Sequence of chain 16.E:
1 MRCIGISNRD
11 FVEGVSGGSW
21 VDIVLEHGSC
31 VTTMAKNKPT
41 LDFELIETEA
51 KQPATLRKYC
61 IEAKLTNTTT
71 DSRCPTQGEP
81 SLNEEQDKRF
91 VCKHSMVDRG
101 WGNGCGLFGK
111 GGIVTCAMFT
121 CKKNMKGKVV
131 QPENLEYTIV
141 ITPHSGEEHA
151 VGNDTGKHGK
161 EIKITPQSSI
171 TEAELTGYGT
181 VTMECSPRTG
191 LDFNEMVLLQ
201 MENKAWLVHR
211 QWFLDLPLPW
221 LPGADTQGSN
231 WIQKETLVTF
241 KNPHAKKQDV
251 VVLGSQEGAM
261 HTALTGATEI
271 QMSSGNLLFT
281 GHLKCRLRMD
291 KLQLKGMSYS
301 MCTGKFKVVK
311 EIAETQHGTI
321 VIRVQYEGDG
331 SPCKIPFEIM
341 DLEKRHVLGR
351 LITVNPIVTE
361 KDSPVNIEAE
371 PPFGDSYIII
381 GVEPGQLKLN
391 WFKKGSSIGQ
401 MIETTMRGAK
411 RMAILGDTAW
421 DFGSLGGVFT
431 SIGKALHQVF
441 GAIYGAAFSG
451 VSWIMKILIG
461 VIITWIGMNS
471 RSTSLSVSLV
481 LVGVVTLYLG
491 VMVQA

A small-molecule ligand and the protein it binds are described below.
Small molecule (SMILES): CC(=O)N[C@@H]1[C@@H](O)[C@H](O)[C@@H](CO)O[C@H]1O

Binding-site contacts:
Ligand atom C8 contacts residue MET118 of chain 16.E at 4.1 Å (hydrophobic).
Ligand atom O7 contacts residue ASN67 of chain 16.E at 4.5 Å.
Ligand atom C8 contacts residue PHE90 of chain 16.E at 4.4 Å (hydrophobic).
Ligand atom O7 contacts residue MET118 of chain 16.E at 3.5 Å.
Ligand atom C3 contacts residue ASN67 of chain 16.E at 3.6 Å.
Ligand atom C2 contacts residue ASN67 of chain 16.E at 2.4 Å.
Ligand atom C1 contacts residue ASN67 of chain 16.E at 1.4 Å.
Ligand atom C7 contacts residue ASN67 of chain 16.E at 3.8 Å.
Ligand atom O3 contacts residue ASN67 of chain 16.E at 3.8 Å.
Ligand atom C5 contacts residue ASN67 of chain 16.E at 3.7 Å.
Ligand atom C8 contacts residue ASN67 of chain 16.E at 3.6 Å.
Ligand atom O5 contacts residue ASN67 of chain 16.E at 2.4 Å (h-bond).
Ligand atom C4 contacts residue ASN67 of chain 16.E at 4.2 Å.
Ligand atom O7 contacts residue ARG89 of chain 16.E at 4.2 Å.
Ligand atom C7 contacts residue MET118 of chain 16.E at 3.8 Å (hydrophobic).
Ligand atom N2 contacts residue ASN67 of chain 16.E at 3.3 Å (h-bond).